Sequence of chain 1.A:
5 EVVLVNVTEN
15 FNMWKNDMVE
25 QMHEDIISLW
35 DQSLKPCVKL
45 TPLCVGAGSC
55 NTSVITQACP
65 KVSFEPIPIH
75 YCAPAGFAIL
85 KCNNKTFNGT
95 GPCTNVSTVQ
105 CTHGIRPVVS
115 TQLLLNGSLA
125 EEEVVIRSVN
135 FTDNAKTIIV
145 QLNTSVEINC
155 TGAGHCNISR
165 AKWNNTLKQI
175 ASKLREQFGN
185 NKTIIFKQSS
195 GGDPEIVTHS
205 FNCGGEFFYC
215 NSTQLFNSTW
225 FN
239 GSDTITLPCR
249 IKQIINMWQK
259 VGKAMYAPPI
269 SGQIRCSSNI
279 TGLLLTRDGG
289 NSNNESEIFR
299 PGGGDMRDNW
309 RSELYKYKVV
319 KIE

Binding-site contacts:
Ligand atom C3 contacts residue ASN168 of chain 1.A at 3.1 Å.
Ligand atom O4 contacts residue ASN168 of chain 1.A at 4.1 Å.
Ligand atom N2 contacts residue ASN168 of chain 1.A at 3.7 Å.
Ligand atom C7 contacts residue LYS172 of chain 1.A at 3.6 Å.
Ligand atom O7 contacts residue LYS172 of chain 1.A at 3.0 Å.
Ligand atom C6 contacts residue ASN168 of chain 1.A at 3.0 Å.
Ligand atom C4 contacts residue ASN168 of chain 1.A at 2.8 Å.
Ligand atom C2 contacts residue ASN168 of chain 1.A at 2.4 Å.
Ligand atom O5 contacts residue ASN168 of chain 1.A at 2.4 Å (h-bond).
Ligand atom C5 contacts residue ASN168 of chain 1.A at 2.8 Å.
Ligand atom C7 contacts residue TRP224 of chain 1.A at 4.2 Å (hydrophobic).
Ligand atom O3 contacts residue ASN168 of chain 1.A at 3.8 Å.
Ligand atom O6 contacts residue ASN168 of chain 1.A at 3.9 Å.
Ligand atom C8 contacts residue TRP224 of chain 1.A at 3.4 Å (hydrophobic).
Ligand atom C1 contacts residue ASN168 of chain 1.A at 1.4 Å.
Ligand atom C8 contacts residue LYS172 of chain 1.A at 3.0 Å.
Ligand atom C7 contacts residue ASN168 of chain 1.A at 4.4 Å.

This protein binds this small molecule.
Small molecule (SMILES): CC(=O)N[C@@H]1[C@@H](O)[C@H](O)[C@@H](CO)O[C@H]1O